Binding-site contacts:
Ligand atom C7 contacts residue ASN801 of chain 1.C at 3.6 Å.
Ligand atom O5 contacts residue ASN801 of chain 1.C at 2.3 Å (h-bond).
Ligand atom C1 contacts residue SER803 of chain 1.C at 3.6 Å.
Ligand atom C3 contacts residue ASN801 of chain 1.C at 3.8 Å.
Ligand atom C1 contacts residue ASN801 of chain 1.C at 1.4 Å.
Ligand atom C6 contacts residue SER803 of chain 1.C at 3.7 Å.
Ligand atom O6 contacts residue ASN801 of chain 1.C at 4.5 Å.
Ligand atom N2 contacts residue ASN801 of chain 1.C at 3.0 Å (h-bond).
Ligand atom O5 contacts residue SER803 of chain 1.C at 3.2 Å (h-bond).
Ligand atom O6 contacts residue SER803 of chain 1.C at 4.2 Å.
Ligand atom C5 contacts residue GLN804 of chain 1.C at 4.2 Å.
Ligand atom O7 contacts residue ASN801 of chain 1.C at 3.9 Å.
Ligand atom C8 contacts residue GLN804 of chain 1.C at 4.2 Å.
Ligand atom O6 contacts residue GLN804 of chain 1.C at 3.7 Å.
Ligand atom C5 contacts residue ASN801 of chain 1.C at 3.6 Å.
Ligand atom C5 contacts residue SER803 of chain 1.C at 3.3 Å.
Ligand atom C2 contacts residue ASN801 of chain 1.C at 2.5 Å.
Ligand atom C4 contacts residue ASN801 of chain 1.C at 4.2 Å.
Ligand atom C6 contacts residue GLN804 of chain 1.C at 3.4 Å.

Sequence of chain 1.C:
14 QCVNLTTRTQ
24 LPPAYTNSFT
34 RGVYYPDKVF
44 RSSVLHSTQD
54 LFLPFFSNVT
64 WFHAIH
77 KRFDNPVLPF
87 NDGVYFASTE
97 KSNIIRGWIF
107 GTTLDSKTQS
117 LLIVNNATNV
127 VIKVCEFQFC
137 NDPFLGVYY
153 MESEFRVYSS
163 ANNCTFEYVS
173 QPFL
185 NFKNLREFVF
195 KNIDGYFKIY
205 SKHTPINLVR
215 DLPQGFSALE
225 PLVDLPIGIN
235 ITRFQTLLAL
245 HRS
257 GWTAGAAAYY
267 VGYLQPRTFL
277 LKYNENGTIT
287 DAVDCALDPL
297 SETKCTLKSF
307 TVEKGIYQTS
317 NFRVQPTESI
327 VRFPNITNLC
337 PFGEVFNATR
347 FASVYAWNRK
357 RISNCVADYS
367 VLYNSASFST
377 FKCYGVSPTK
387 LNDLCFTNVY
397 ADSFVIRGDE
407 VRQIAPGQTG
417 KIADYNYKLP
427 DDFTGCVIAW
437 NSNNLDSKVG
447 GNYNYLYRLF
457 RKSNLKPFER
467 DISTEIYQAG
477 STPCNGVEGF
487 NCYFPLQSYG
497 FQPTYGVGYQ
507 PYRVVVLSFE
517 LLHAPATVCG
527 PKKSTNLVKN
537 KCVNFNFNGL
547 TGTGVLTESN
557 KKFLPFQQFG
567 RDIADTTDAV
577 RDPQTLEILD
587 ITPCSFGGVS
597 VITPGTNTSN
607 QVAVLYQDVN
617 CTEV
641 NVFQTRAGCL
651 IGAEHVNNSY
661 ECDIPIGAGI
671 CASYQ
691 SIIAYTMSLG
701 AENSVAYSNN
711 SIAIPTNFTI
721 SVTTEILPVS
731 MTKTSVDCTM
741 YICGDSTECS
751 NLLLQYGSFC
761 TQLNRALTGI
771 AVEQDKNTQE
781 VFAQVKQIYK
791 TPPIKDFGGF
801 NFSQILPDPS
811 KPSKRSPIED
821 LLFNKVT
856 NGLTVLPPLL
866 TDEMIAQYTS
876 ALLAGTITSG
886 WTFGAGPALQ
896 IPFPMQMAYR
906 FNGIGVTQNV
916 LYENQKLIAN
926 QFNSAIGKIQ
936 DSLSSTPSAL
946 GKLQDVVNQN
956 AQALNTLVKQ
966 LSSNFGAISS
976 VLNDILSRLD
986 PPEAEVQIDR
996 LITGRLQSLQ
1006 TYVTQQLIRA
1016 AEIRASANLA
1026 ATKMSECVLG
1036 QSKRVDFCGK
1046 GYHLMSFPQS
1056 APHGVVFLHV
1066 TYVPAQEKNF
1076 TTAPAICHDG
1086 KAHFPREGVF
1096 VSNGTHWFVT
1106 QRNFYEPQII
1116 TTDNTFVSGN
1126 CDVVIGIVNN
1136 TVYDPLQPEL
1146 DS

The small molecule below binds the protein below.
Small molecule (SMILES): CC(=O)N[C@H]1[C@H](O[C@H]2[C@H](O)[C@@H](NC(C)=O)CO[C@@H]2CO)O[C@H](CO)[C@@H](O)[C@@H]1O